Binding-site contacts:
Ligand atom C10 contacts residue LEU228 of chain 1.A at 3.8 Å (hydrophobic).
Ligand atom CL2 contacts residue PO41 of chain 1.X at 3.6 Å.
Ligand atom O2 contacts residue ARG61 of chain 1.A at 2.9 Å (salt-bridge).
Ligand atom C14 contacts residue ARG61 of chain 1.A at 3.4 Å.
Ligand atom C14 contacts residue VAL76 of chain 1.A at 4.1 Å (hydrophobic).
Ligand atom CL4 contacts residue ILE231 of chain 1.A at 3.6 Å.
Ligand atom C7 contacts residue LEU168 of chain 1.A at 4.2 Å (hydrophobic).
Ligand atom CL2 contacts residue VAL81 of chain 1.A at 4.2 Å.
Ligand atom C14 contacts residue PGE1 of chain 1.E at 4.1 Å.
Ligand atom C10 contacts residue SER224 of chain 1.A at 3.5 Å.
Ligand atom C8 contacts residue VAL81 of chain 1.A at 4.2 Å (hydrophobic).
Ligand atom CL2 contacts residue PGE1 of chain 1.E at 3.4 Å.
Ligand atom C13 contacts residue LEU168 of chain 1.A at 3.6 Å (hydrophobic).
Ligand atom O1 contacts residue VAL76 of chain 1.A at 4.0 Å.
Ligand atom C2 contacts residue PGE1 of chain 1.E at 3.9 Å.
Ligand atom C4 contacts residue LEU228 of chain 1.A at 4.1 Å (hydrophobic).
Ligand atom C1 contacts residue LEU84 of chain 1.A at 3.6 Å (hydrophobic).
Ligand atom C3 contacts residue PGE1 of chain 1.E at 4.1 Å.
Ligand atom C11 contacts residue THR227 of chain 1.A at 3.5 Å.
Ligand atom CL4 contacts residue LEU228 of chain 1.A at 4.3 Å.
Ligand atom C12 contacts residue THR227 of chain 1.A at 3.7 Å.
Ligand atom O2 contacts residue ARG181 of chain 1.A at 3.9 Å.
Ligand atom CL2 contacts residue ARG61 of chain 1.A at 3.8 Å.
Ligand atom C1 contacts residue DIF1 of chain 1.D at 3.9 Å.
Ligand atom C11 contacts residue SER224 of chain 1.A at 3.9 Å.
Ligand atom N1 contacts residue PGE1 of chain 1.E at 4.2 Å.
Ligand atom O1 contacts residue PGE1 of chain 1.E at 3.5 Å.
Ligand atom C5 contacts residue LEU228 of chain 1.A at 3.6 Å (hydrophobic).
Ligand atom C10 contacts residue VAL81 of chain 1.A at 4.2 Å (hydrophobic).
Ligand atom O1 contacts residue ARG61 of chain 1.A at 2.7 Å (salt-bridge).
Ligand atom C7 contacts residue THR227 of chain 1.A at 4.2 Å.
Ligand atom C6 contacts residue DIF1 of chain 1.D at 3.3 Å.
Ligand atom C6 contacts residue LEU228 of chain 1.A at 3.8 Å (hydrophobic).
Ligand atom C9 contacts residue VAL81 of chain 1.A at 4.1 Å (hydrophobic).
Ligand atom C5 contacts residue DIF1 of chain 1.D at 3.9 Å.
Ligand atom C9 contacts residue LEU228 of chain 1.A at 4.2 Å (hydrophobic).
Ligand atom C10 contacts residue THR227 of chain 1.A at 3.9 Å.
Ligand atom O2 contacts residue VAL76 of chain 1.A at 3.6 Å.
Ligand atom C6 contacts residue LEU84 of chain 1.A at 3.9 Å (hydrophobic).
Ligand atom CL4 contacts residue THR227 of chain 1.A at 4.1 Å.

Sequence of chain 1.A:
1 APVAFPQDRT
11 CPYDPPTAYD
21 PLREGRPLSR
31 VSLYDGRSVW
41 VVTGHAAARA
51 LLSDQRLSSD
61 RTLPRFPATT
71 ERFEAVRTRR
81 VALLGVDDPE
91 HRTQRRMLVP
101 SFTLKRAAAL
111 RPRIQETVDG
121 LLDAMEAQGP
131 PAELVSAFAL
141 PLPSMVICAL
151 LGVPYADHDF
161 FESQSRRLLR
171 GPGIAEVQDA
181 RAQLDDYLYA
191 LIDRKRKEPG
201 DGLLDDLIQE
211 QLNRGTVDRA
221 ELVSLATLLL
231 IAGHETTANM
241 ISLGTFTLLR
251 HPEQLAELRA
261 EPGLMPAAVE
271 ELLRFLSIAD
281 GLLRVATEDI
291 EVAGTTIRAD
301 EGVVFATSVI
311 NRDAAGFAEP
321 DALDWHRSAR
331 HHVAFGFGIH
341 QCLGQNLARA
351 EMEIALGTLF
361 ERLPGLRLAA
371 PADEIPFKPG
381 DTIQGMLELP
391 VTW

This protein binds this small molecule.
Small molecule (SMILES): O=C(O)Cc1ccccc1Nc1c(Cl)cccc1Cl